A protein and the small-molecule ligand that binds it are described below.
Small molecule (SMILES): CC(=O)N[C@H]1[C@H](O[C@H]2[C@H](O)[C@@H](NC(C)=O)CO[C@@H]2CO)O[C@H](CO)[C@@H](O)[C@@H]1O

Sequence of chain 4.A:
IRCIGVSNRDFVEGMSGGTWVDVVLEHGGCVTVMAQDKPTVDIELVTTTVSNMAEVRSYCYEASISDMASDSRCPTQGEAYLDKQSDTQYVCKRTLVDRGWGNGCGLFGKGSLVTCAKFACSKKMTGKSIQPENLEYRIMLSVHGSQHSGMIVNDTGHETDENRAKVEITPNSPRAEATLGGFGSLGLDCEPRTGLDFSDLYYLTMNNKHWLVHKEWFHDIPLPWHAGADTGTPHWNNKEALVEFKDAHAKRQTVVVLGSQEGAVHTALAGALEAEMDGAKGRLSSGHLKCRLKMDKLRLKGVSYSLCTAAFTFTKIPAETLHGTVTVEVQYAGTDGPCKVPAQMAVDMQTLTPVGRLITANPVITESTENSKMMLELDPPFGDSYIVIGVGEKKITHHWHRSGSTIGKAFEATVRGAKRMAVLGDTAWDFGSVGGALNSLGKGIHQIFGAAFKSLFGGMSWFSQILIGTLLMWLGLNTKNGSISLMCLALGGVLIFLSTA

Binding-site contacts:
Ligand atom N2 contacts residue ASN154 of chain 4.A at 2.2 Å (h-bond).
Ligand atom C6 contacts residue THR156 of chain 4.A at 4.2 Å.
Ligand atom O7 contacts residue VAL153 of chain 4.A at 2.8 Å (h-bond).
Ligand atom O7 contacts residue ASN154 of chain 4.A at 1.3 Å (h-bond).
Ligand atom C8 contacts residue ASN154 of chain 4.A at 3.4 Å.
Ligand atom O7 contacts residue THR156 of chain 4.A at 4.2 Å.
Ligand atom C7 contacts residue GLY150 of chain 4.A at 4.5 Å.
Ligand atom O7 contacts residue GLY150 of chain 4.A at 4.2 Å.
Ligand atom C1 contacts residue ASN154 of chain 4.A at 2.6 Å.
Ligand atom O5 contacts residue THR156 of chain 4.A at 3.9 Å.
Ligand atom C2 contacts residue ASN154 of chain 4.A at 2.9 Å.
Ligand atom C8 contacts residue GLY150 of chain 4.A at 4.3 Å.
Ligand atom C7 contacts residue ASN154 of chain 4.A at 1.9 Å.
Ligand atom C1 contacts residue THR156 of chain 4.A at 4.1 Å.
Ligand atom C3 contacts residue ASN154 of chain 4.A at 4.3 Å.
Ligand atom C7 contacts residue VAL153 of chain 4.A at 4.0 Å (hydrophobic).
Ligand atom O5 contacts residue ASN154 of chain 4.A at 3.7 Å.
Ligand atom C5 contacts residue THR156 of chain 4.A at 3.7 Å.